Sequence of chain 1.F:
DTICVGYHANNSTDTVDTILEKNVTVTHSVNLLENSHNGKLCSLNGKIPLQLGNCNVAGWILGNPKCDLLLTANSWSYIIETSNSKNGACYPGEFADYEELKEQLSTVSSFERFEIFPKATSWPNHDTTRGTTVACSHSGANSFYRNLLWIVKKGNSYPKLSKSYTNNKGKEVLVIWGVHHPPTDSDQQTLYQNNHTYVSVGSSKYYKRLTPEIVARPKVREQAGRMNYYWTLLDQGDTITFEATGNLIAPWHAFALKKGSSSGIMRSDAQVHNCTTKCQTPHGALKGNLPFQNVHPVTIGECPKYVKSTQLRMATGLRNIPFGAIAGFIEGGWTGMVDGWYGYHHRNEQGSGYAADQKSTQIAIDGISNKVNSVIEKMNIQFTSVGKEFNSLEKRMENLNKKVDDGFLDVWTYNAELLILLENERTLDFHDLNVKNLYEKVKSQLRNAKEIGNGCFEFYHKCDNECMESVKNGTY

Binding-site contacts:
Ligand atom C2 contacts residue LEU193 of chain 1.F at 4.3 Å (hydrophobic).
Ligand atom C2 contacts residue HIS182 of chain 1.F at 4.0 Å.
Ligand atom O2 contacts residue HIS182 of chain 1.F at 2.9 Å.
Ligand atom O1 contacts residue TYR93 of chain 1.F at 3.4 Å.
Ligand atom O1 contacts residue TRP152 of chain 1.F at 3.1 Å.
Ligand atom O3 contacts residue GLN225 of chain 1.F at 4.4 Å.
Ligand atom O2 contacts residue TYR93 of chain 1.F at 3.8 Å.
Ligand atom O2 contacts residue PRO184 of chain 1.F at 4.0 Å.
Ligand atom N1 contacts residue LEU193 of chain 1.F at 4.3 Å.
Ligand atom C1 contacts residue HIS182 of chain 1.F at 4.3 Å.
Ligand atom N1 contacts residue TRP152 of chain 1.F at 4.2 Å.
Ligand atom O2 contacts residue ASP189 of chain 1.F at 4.2 Å.
Ligand atom C1 contacts residue GLN225 of chain 1.F at 4.2 Å.
Ligand atom O2 contacts residue LEU193 of chain 1.F at 3.7 Å.
Ligand atom C2 contacts residue PRO185 of chain 1.F at 4.0 Å (hydrophobic).
Ligand atom C2 contacts residue TYR93 of chain 1.F at 4.0 Å (hydrophobic).
Ligand atom O1 contacts residue GLN225 of chain 1.F at 3.5 Å (h-bond).
Ligand atom O2 contacts residue PRO185 of chain 1.F at 3.6 Å.
Ligand atom O3 contacts residue PRO185 of chain 1.F at 3.6 Å.
Ligand atom C2 contacts residue ASP189 of chain 1.F at 4.3 Å.
Ligand atom C1 contacts residue TRP152 of chain 1.F at 3.8 Å (hydrophobic).
Ligand atom C1 contacts residue LEU193 of chain 1.F at 4.5 Å (hydrophobic).
Ligand atom O3 contacts residue ASP189 of chain 1.F at 3.8 Å.
Ligand atom C1 contacts residue TYR93 of chain 1.F at 4.2 Å (hydrophobic).
Ligand atom O1 contacts residue HIS182 of chain 1.F at 4.2 Å.

This protein binds this small molecule.
Small molecule (SMILES): NC(=O)C(=O)O